The small molecule below binds the protein below.
Small molecule (SMILES): CCOC(=O)[C@H](F)[C@@H](O)c1ccc(Br)cn1

Sequence of chain 1.A:
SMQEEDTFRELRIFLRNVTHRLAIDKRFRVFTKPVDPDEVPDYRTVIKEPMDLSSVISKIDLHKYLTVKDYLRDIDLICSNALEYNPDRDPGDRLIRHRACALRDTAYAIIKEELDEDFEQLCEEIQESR

Binding-site contacts:
Ligand atom BR contacts residue ARG16 of chain 1.A at 4.1 Å.
Ligand atom C8 contacts residue ILE57 of chain 1.A at 4.5 Å (hydrophobic).
Ligand atom C5 contacts residue ARG16 of chain 1.A at 4.4 Å.
Ligand atom C8 contacts residue ARG16 of chain 1.A at 4.0 Å.
Ligand atom C8 contacts residue HIS20 of chain 1.A at 4.4 Å.
Ligand atom BR contacts residue HIS20 of chain 1.A at 4.0 Å.
Ligand atom C9 contacts residue ARG16 of chain 1.A at 4.0 Å.
Ligand atom N contacts residue ARG16 of chain 1.A at 4.0 Å.
Ligand atom C6 contacts residue ARG16 of chain 1.A at 4.2 Å.
Ligand atom C7 contacts residue HIS20 of chain 1.A at 3.8 Å.
Ligand atom C7 contacts residue ARG16 of chain 1.A at 3.5 Å.
Ligand atom BR contacts residue ILE57 of chain 1.A at 3.4 Å.